Binding-site contacts:
Ligand atom C5 contacts residue TRP100 of chain 1.D at 3.7 Å (hydrophobic).
Ligand atom C24 contacts residue ILE169 of chain 1.D at 4.0 Å (hydrophobic).
Ligand atom C12 contacts residue VAL97 of chain 1.D at 4.2 Å (hydrophobic).
Ligand atom C18 contacts residue VAL97 of chain 1.D at 3.7 Å (hydrophobic).
Ligand atom C6 contacts residue TRP100 of chain 1.D at 4.3 Å (hydrophobic).
Ligand atom C8 contacts residue TRP100 of chain 1.D at 4.2 Å (hydrophobic).
Ligand atom C19 contacts residue SER96 of chain 1.D at 4.3 Å.
Ligand atom C4 contacts residue TRP100 of chain 1.D at 4.0 Å (hydrophobic).
Ligand atom C19 contacts residue TRP100 of chain 1.D at 3.8 Å (hydrophobic).
Ligand atom C11 contacts residue VAL97 of chain 1.D at 4.2 Å (hydrophobic).
Ligand atom C18 contacts residue TRP100 of chain 1.D at 3.6 Å (hydrophobic).
Ligand atom C25 contacts residue ILE169 of chain 1.D at 3.8 Å (hydrophobic).
Ligand atom C15 contacts residue TRP100 of chain 1.D at 3.9 Å (hydrophobic).
Ligand atom C7 contacts residue TRP100 of chain 1.D at 4.4 Å (hydrophobic).
Ligand atom C23 contacts residue ILE169 of chain 1.D at 4.1 Å (hydrophobic).

Sequence of chain 1.D:
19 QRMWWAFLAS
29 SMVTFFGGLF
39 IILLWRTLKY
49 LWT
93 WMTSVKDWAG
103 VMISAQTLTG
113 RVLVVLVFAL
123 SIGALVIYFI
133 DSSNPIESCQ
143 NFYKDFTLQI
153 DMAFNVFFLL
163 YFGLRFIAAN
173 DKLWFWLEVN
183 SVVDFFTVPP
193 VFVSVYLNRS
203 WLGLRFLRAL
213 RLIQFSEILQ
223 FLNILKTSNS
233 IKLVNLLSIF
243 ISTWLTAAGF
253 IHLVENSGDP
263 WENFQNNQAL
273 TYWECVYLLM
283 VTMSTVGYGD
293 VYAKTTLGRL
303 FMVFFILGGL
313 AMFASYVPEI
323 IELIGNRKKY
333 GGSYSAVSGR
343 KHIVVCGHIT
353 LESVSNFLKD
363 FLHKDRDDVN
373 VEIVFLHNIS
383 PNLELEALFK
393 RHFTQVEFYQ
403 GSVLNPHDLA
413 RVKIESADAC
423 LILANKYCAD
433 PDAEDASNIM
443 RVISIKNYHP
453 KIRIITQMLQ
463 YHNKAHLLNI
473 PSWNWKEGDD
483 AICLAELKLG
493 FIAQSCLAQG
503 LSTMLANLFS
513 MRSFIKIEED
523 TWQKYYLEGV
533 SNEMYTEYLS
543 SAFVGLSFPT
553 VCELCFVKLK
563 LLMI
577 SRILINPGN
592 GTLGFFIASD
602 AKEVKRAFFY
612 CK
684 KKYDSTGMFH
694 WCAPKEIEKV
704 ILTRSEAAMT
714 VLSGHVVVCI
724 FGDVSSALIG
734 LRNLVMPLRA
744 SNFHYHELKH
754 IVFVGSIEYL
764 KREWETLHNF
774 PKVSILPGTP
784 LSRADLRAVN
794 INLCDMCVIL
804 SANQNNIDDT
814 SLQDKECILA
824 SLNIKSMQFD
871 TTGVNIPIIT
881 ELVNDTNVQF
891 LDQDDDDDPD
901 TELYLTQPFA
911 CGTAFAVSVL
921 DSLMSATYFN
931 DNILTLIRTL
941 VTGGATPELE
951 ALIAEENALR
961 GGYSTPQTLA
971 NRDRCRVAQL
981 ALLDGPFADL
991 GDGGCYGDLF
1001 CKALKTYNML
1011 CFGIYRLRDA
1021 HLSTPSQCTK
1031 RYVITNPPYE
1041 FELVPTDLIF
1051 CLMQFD

The protein below binds the small molecule below.
Small molecule (SMILES): CC(C)CCC[C@@H](C)[C@H]1CC[C@H]2[C@@H]3CC=C4C[C@@H](O)CC[C@]4(C)[C@H]3CC[C@]12C